Sequence of chain 1.J:
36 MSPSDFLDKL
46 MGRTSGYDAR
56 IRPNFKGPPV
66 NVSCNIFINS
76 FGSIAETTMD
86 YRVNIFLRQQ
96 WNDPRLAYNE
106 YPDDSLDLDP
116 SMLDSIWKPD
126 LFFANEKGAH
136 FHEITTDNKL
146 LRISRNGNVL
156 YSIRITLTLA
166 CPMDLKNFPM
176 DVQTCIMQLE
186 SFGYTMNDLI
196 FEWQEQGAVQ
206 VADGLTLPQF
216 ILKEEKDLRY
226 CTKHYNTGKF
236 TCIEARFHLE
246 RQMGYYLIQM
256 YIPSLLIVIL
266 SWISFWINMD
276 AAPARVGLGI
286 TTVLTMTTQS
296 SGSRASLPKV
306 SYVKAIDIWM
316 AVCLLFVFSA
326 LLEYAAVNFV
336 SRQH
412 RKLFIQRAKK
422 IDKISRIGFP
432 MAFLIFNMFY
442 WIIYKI

Sequence of chain 1.M:
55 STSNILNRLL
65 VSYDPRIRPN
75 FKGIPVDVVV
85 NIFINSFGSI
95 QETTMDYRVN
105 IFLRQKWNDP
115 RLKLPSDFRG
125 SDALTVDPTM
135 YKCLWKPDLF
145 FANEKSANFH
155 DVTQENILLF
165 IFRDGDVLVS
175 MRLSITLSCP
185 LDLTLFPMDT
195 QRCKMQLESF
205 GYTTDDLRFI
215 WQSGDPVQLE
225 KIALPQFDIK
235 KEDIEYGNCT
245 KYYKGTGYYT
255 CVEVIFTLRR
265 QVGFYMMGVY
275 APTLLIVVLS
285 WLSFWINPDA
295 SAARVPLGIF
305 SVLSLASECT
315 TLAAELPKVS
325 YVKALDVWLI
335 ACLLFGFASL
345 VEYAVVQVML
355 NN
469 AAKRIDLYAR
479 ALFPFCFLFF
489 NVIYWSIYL

Binding-site contacts:
Ligand atom O contacts residue LEU145 of chain 1.J at 4.5 Å.
Ligand atom C contacts residue TYR253 of chain 1.M at 3.8 Å (hydrophobic).
Ligand atom CA contacts residue TYR247 of chain 1.M at 4.0 Å (hydrophobic).
Ligand atom CA contacts residue PHE204 of chain 1.M at 3.6 Å (hydrophobic).
Ligand atom C contacts residue ARG93 of chain 1.J at 3.2 Å.
Ligand atom CA contacts residue TYR253 of chain 1.M at 4.1 Å (hydrophobic).
Ligand atom OXT contacts residue ARG93 of chain 1.J at 4.1 Å.
Ligand atom CA contacts residue SER157 of chain 1.J at 4.2 Å.
Ligand atom OXT contacts residue THR250 of chain 1.M at 4.3 Å.
Ligand atom OXT contacts residue LEU145 of chain 1.J at 3.0 Å.
Ligand atom C contacts residue SER157 of chain 1.J at 3.2 Å.
Ligand atom N contacts residue TYR247 of chain 1.M at 3.4 Å.
Ligand atom N contacts residue TYR253 of chain 1.M at 3.2 Å.
Ligand atom C contacts residue LEU145 of chain 1.J at 4.1 Å (hydrophobic).
Ligand atom OXT contacts residue PHE204 of chain 1.M at 3.7 Å.
Ligand atom O contacts residue PHE91 of chain 1.J at 3.9 Å.
Ligand atom C contacts residue PHE204 of chain 1.M at 3.8 Å (hydrophobic).
Ligand atom OXT contacts residue TYR253 of chain 1.M at 3.0 Å.
Ligand atom O contacts residue THR250 of chain 1.M at 4.1 Å.
Ligand atom C contacts residue PHE91 of chain 1.J at 4.2 Å (hydrophobic).
Ligand atom O contacts residue SER157 of chain 1.J at 2.5 Å (h-bond).
Ligand atom O contacts residue ARG93 of chain 1.J at 2.6 Å (salt-bridge).
Ligand atom N contacts residue GLU202 of chain 1.M at 4.4 Å.
Ligand atom CA contacts residue ARG93 of chain 1.J at 3.5 Å.
Ligand atom O contacts residue PHE204 of chain 1.M at 4.4 Å.
Ligand atom N contacts residue PHE91 of chain 1.J at 4.1 Å.
Ligand atom OXT contacts residue SER157 of chain 1.J at 3.6 Å (h-bond).
Ligand atom CA contacts residue PHE91 of chain 1.J at 3.5 Å (hydrophobic).
Ligand atom N contacts residue PHE204 of chain 1.M at 3.7 Å.

A small-molecule ligand and the protein it binds are described below.
Small molecule (SMILES): NCC(=O)O